Sequence of chain 1.A:
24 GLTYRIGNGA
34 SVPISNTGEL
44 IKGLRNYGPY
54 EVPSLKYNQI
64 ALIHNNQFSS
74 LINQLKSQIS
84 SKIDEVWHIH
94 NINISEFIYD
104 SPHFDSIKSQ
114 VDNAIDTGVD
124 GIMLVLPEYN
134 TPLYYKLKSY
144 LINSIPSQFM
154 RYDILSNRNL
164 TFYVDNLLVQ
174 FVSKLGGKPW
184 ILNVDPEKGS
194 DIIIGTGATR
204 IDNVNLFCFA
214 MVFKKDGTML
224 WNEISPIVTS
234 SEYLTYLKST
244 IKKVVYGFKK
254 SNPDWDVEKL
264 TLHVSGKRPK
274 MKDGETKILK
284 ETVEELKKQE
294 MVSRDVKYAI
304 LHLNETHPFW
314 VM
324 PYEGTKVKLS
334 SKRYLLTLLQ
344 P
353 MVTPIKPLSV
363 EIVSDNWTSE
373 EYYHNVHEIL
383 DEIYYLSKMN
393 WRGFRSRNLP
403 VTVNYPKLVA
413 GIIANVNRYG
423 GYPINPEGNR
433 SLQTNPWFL

The protein below binds the small molecule below.
Small molecule (SMILES): Cc1cn([C@H]2C[C@H](O)[C@@H](CO[P](=O)(O)O[C@H]3C[C@H](n4cnc5c(N)ncnc54)O[C@@H]3CO[P](=O)(O)O[C@H]3C[C@H](n4cnc5c(=O)nc(N)[nH]c54)O[C@@H]3CO[P](=O)(O)O[C@H]3C[C@H](n4ccc(N)nc4=O)O[C@@H]3CO[P](=O)(O)O[C@H]3C[C@H](n4cnc5c(N)ncnc54)O[C@@H]3CO[P](=O)(O)O[C@H]3C[C@H](n4ccc(N)nc4=O)O[C@@H]3COP(=O)=O)O2)c(=O)[nH]c1=O

Binding-site contacts:
Ligand atom O3' contacts residue ARG397 of chain 1.A at 2.3 Å (salt-bridge).
Ligand atom N1 contacts residue DG4 of chain 1.B at 3.3 Å.
Ligand atom N3 contacts residue ILE44 of chain 1.A at 3.3 Å.
Ligand atom OP1 contacts residue THR40 of chain 1.A at 3.4 Å (h-bond).
Ligand atom N2 contacts residue DC3 of chain 1.B at 2.8 Å (h-bond).
Ligand atom C2 contacts residue ILE44 of chain 1.A at 3.4 Å (hydrophobic).
Ligand atom C2 contacts residue DT5 of chain 1.B at 3.1 Å.
Ligand atom N6 contacts residue DG4 of chain 1.B at 3.0 Å (h-bond).
Ligand atom OP1 contacts residue ARG397 of chain 1.A at 2.9 Å (salt-bridge).
Ligand atom O2 contacts residue DG4 of chain 1.B at 2.3 Å (h-bond).
Ligand atom C2 contacts residue DG4 of chain 1.B at 3.3 Å.
Ligand atom N1 contacts residue DC3 of chain 1.B at 2.8 Å (h-bond).
Ligand atom N3 contacts residue DG7 of chain 1.B at 3.4 Å (h-bond).
Ligand atom C6 contacts residue THR40 of chain 1.A at 3.3 Å.
Ligand atom O4 contacts residue ASN169 of chain 1.A at 2.9 Å (h-bond).
Ligand atom N3 contacts residue ASP168 of chain 1.A at 2.8 Å (salt-bridge).
Ligand atom C4' contacts residue ARG397 of chain 1.A at 3.0 Å.
Ligand atom P contacts residue ARG397 of chain 1.A at 3.1 Å.
Ligand atom N6 contacts residue DT2 of chain 1.B at 3.0 Å (h-bond).
Ligand atom N1 contacts residue DT5 of chain 1.B at 2.5 Å (h-bond).
Ligand atom N2 contacts residue DG4 of chain 1.B at 3.3 Å (h-bond).
Ligand atom N4 contacts residue DG4 of chain 1.B at 2.4 Å (h-bond).
Ligand atom N4 contacts residue DG6 of chain 1.B at 3.2 Å (h-bond).
Ligand atom C2 contacts residue DG4 of chain 1.B at 3.1 Å.
Ligand atom O4' contacts residue GLY41 of chain 1.A at 3.4 Å (h-bond).
Ligand atom N1 contacts residue DG4 of chain 1.B at 3.3 Å (h-bond).
Ligand atom C3' contacts residue ARG397 of chain 1.A at 3.1 Å.
Ligand atom O4' contacts residue ARG397 of chain 1.A at 3.3 Å (salt-bridge).
Ligand atom C5 contacts residue THR40 of chain 1.A at 3.4 Å.
Ligand atom O2 contacts residue ASP168 of chain 1.A at 3.4 Å (salt-bridge).
Ligand atom N3 contacts residue DG6 of chain 1.B at 2.9 Å (h-bond).
Ligand atom C4 contacts residue DG4 of chain 1.B at 3.2 Å.
Ligand atom O6 contacts residue DC3 of chain 1.B at 3.0 Å (h-bond).
Ligand atom N1 contacts residue DT2 of chain 1.B at 2.8 Å (h-bond).
Ligand atom O2 contacts residue DG6 of chain 1.B at 2.5 Å (h-bond).
Ligand atom C2 contacts residue DG6 of chain 1.B at 3.0 Å.
Ligand atom C2 contacts residue DG6 of chain 1.B at 3.2 Å.
Ligand atom N3 contacts residue DG4 of chain 1.B at 3.4 Å (h-bond).
Ligand atom N3 contacts residue DG4 of chain 1.B at 2.3 Å (h-bond).
Ligand atom N3 contacts residue DG6 of chain 1.B at 2.7 Å (h-bond).